Sequence of chain 1.A:
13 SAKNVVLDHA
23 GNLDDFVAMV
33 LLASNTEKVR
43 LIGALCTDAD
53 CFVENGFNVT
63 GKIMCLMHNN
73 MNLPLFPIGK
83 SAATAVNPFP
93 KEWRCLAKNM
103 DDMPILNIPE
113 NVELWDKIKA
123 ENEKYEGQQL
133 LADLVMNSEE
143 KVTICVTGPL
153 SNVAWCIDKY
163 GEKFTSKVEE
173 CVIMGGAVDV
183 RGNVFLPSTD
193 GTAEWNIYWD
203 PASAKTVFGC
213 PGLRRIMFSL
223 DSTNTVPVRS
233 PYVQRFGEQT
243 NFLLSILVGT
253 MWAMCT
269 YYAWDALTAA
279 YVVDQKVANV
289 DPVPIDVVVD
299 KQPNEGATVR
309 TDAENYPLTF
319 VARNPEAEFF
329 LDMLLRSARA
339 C

This protein binds this small molecule.
Small molecule (SMILES): O=c1[nH]cnc2c1ncn2[C@@H]1O[C@H](CO)[C@@H](O)[C@H]1O

Binding-site contacts:
Ligand atom C8 contacts residue GLY193 of chain 1.A at 3.7 Å.
Ligand atom C4' contacts residue LEU188 of chain 1.A at 3.9 Å (hydrophobic).
Ligand atom C8 contacts residue LEU188 of chain 1.A at 4.4 Å (hydrophobic).
Ligand atom C6 contacts residue ARG183 of chain 1.A at 3.4 Å.
Ligand atom N9 contacts residue PHE187 of chain 1.A at 4.0 Å.
Ligand atom C1' contacts residue PHE187 of chain 1.A at 4.2 Å (hydrophobic).
Ligand atom O6 contacts residue ARG183 of chain 1.A at 2.5 Å (salt-bridge).
Ligand atom N7 contacts residue ARG183 of chain 1.A at 3.4 Å (salt-bridge).
Ligand atom O4' contacts residue LEU188 of chain 1.A at 3.1 Å (h-bond).
Ligand atom C5 contacts residue ARG183 of chain 1.A at 3.8 Å.
Ligand atom O6 contacts residue PHE187 of chain 1.A at 3.3 Å.
Ligand atom O4' contacts residue PHE187 of chain 1.A at 3.2 Å.
Ligand atom O3' contacts residue LEU188 of chain 1.A at 4.3 Å.
Ligand atom C1' contacts residue THR191 of chain 1.A at 4.2 Å.
Ligand atom N7 contacts residue GLY193 of chain 1.A at 3.4 Å (h-bond).
Ligand atom O3' contacts residue PRO189 of chain 1.A at 3.6 Å.
Ligand atom N7 contacts residue ASP192 of chain 1.A at 3.4 Å.
Ligand atom N7 contacts residue PHE187 of chain 1.A at 3.8 Å.
Ligand atom C5 contacts residue PHE187 of chain 1.A at 3.4 Å (hydrophobic).
Ligand atom N1 contacts residue PHE187 of chain 1.A at 3.6 Å.
Ligand atom O4' contacts residue PRO189 of chain 1.A at 4.0 Å.
Ligand atom N7 contacts residue THR191 of chain 1.A at 4.2 Å.
Ligand atom O2' contacts residue LEU188 of chain 1.A at 4.3 Å.
Ligand atom C8 contacts residue THR191 of chain 1.A at 3.2 Å.
Ligand atom C8 contacts residue ASP192 of chain 1.A at 3.8 Å.
Ligand atom C5 contacts residue GLY193 of chain 1.A at 4.2 Å.
Ligand atom C5' contacts residue PHE187 of chain 1.A at 4.1 Å (hydrophobic).
Ligand atom C6 contacts residue PHE187 of chain 1.A at 3.3 Å (hydrophobic).
Ligand atom N9 contacts residue LEU188 of chain 1.A at 4.3 Å.
Ligand atom C4 contacts residue PHE187 of chain 1.A at 3.6 Å (hydrophobic).
Ligand atom C4' contacts residue PRO189 of chain 1.A at 4.2 Å (hydrophobic).
Ligand atom C2' contacts residue LEU188 of chain 1.A at 4.2 Å (hydrophobic).
Ligand atom N9 contacts residue THR191 of chain 1.A at 4.2 Å.
Ligand atom N3 contacts residue PHE187 of chain 1.A at 3.5 Å.
Ligand atom C1' contacts residue LEU188 of chain 1.A at 3.3 Å (hydrophobic).
Ligand atom C2 contacts residue PHE187 of chain 1.A at 3.8 Å (hydrophobic).
Ligand atom O5' contacts residue PHE187 of chain 1.A at 3.0 Å (h-bond).
Ligand atom O5' contacts residue LEU188 of chain 1.A at 4.3 Å.
Ligand atom O6 contacts residue GLY193 of chain 1.A at 4.3 Å.
Ligand atom C4' contacts residue PHE187 of chain 1.A at 4.1 Å (hydrophobic).